Sequence of chain 1.K:
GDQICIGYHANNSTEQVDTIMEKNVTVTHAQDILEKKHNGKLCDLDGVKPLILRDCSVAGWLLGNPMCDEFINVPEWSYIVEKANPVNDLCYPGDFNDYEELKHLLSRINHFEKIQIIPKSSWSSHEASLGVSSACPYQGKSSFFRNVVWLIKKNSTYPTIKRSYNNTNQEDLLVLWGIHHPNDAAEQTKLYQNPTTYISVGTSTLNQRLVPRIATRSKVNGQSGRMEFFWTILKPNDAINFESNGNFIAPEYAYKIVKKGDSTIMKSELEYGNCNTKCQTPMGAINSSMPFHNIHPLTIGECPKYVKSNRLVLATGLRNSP

A small-molecule ligand and the protein it binds are described below.
Small molecule (SMILES): CC(=O)N[C@H]1[C@H](O[C@H]2[C@H](O)[C@@H](NC(C)=O)CO[C@@H]2CO)O[C@H](CO)[C@@H](O)[C@@H]1O

Binding-site contacts:
Ligand atom C5 contacts residue ASN240 of chain 1.I at 4.3 Å.
Ligand atom C5 contacts residue ASN169 of chain 1.I at 3.3 Å.
Ligand atom O4 contacts residue ASN240 of chain 1.I at 3.3 Å (h-bond).
Ligand atom C4 contacts residue ASN169 of chain 1.I at 4.2 Å.
Ligand atom C7 contacts residue ASN240 of chain 1.I at 4.0 Å.
Ligand atom C7 contacts residue ALA242 of chain 1.I at 3.9 Å (hydrophobic).
Ligand atom N2 contacts residue ALA242 of chain 1.I at 4.2 Å.
Ligand atom O7 contacts residue ASN169 of chain 1.I at 3.4 Å (h-bond).
Ligand atom O7 contacts residue ALA242 of chain 1.I at 4.0 Å.
Ligand atom C3 contacts residue ASN169 of chain 1.I at 3.9 Å.
Ligand atom C1 contacts residue ASN169 of chain 1.I at 1.5 Å.
Ligand atom C8 contacts residue SER221 of chain 1.K at 3.7 Å.
Ligand atom N2 contacts residue ASN169 of chain 1.I at 3.0 Å (h-bond).
Ligand atom N2 contacts residue ASN240 of chain 1.I at 3.3 Å (h-bond).
Ligand atom C1 contacts residue ASN240 of chain 1.I at 3.6 Å.
Ligand atom C2 contacts residue ASN169 of chain 1.I at 2.9 Å.
Ligand atom C3 contacts residue ASN240 of chain 1.I at 3.8 Å.
Ligand atom C8 contacts residue ASN240 of chain 1.I at 4.5 Å.
Ligand atom O5 contacts residue ASN169 of chain 1.I at 2.3 Å (h-bond).
Ligand atom C2 contacts residue ASN240 of chain 1.I at 3.7 Å.
Ligand atom O7 contacts residue ASN240 of chain 1.I at 3.0 Å (h-bond).
Ligand atom N2 contacts residue ASP241 of chain 1.I at 4.4 Å.
Ligand atom C8 contacts residue ASP241 of chain 1.I at 4.2 Å.
Ligand atom C6 contacts residue ASN169 of chain 1.I at 4.5 Å.
Ligand atom C7 contacts residue ASN169 of chain 1.I at 3.5 Å.
Ligand atom C8 contacts residue ALA242 of chain 1.I at 4.0 Å (hydrophobic).
Ligand atom C4 contacts residue ASN240 of chain 1.I at 4.2 Å.
Ligand atom O5 contacts residue THR171 of chain 1.I at 4.5 Å.

Sequence of chain 1.I:
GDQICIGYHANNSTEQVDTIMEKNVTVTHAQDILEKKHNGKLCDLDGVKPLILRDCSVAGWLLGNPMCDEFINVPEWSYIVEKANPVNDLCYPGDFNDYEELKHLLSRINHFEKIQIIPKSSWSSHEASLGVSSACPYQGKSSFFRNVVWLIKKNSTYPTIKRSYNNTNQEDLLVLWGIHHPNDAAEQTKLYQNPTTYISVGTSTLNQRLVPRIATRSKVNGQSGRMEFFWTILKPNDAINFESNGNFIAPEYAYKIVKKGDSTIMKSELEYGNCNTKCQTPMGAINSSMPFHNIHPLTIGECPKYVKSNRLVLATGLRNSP